A small-molecule ligand and the protein it binds are described below.
Small molecule (SMILES): CC(=O)N[C@@H]1[C@@H](O)[C@H](O)[C@@H](CO)O[C@H]1O

Sequence of chain 1.A:
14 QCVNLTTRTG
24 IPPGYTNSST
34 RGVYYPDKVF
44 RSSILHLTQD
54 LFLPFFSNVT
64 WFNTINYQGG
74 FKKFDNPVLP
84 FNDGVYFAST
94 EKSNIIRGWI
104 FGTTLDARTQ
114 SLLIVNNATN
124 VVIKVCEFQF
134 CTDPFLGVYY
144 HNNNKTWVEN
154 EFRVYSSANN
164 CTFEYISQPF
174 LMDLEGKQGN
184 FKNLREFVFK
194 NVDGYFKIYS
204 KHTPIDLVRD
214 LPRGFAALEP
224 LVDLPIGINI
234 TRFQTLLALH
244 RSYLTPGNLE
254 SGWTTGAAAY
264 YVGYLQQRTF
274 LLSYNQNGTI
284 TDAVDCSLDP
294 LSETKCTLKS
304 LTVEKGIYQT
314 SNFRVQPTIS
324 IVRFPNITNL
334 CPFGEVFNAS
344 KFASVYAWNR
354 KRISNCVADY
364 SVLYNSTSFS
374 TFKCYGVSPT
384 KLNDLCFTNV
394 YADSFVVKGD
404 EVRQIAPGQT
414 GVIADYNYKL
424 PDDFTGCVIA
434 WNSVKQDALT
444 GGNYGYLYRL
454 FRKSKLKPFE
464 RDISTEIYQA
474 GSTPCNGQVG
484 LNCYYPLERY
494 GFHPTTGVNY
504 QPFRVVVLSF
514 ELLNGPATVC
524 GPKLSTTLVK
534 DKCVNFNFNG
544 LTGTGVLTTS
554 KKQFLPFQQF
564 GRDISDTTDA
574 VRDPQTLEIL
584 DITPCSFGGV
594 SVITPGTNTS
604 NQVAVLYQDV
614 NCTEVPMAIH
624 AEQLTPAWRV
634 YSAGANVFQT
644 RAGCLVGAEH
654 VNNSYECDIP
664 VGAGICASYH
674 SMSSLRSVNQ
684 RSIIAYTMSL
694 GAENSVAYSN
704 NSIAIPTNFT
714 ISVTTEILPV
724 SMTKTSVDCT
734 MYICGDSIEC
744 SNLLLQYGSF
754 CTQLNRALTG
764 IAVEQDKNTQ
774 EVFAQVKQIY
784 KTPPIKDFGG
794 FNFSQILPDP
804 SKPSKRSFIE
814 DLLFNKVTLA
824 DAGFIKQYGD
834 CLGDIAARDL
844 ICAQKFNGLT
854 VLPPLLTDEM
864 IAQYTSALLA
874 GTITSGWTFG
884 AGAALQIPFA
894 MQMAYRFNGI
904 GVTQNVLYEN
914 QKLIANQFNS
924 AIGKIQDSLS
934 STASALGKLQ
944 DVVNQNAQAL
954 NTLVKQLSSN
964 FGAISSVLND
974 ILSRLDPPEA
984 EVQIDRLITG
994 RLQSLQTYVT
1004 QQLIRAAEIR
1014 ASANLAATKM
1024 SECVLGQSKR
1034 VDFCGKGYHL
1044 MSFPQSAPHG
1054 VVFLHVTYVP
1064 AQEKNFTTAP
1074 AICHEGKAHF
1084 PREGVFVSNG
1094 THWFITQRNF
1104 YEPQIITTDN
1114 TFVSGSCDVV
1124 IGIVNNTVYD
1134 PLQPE

Binding-site contacts:
Ligand atom C4 contacts residue ASN655 of chain 1.A at 4.2 Å.
Ligand atom C1 contacts residue ASN655 of chain 1.A at 1.4 Å.
Ligand atom C3 contacts residue ASN655 of chain 1.A at 3.8 Å.
Ligand atom C2 contacts residue ASN655 of chain 1.A at 2.5 Å.
Ligand atom C5 contacts residue ASN655 of chain 1.A at 3.7 Å.
Ligand atom O5 contacts residue ASN655 of chain 1.A at 2.4 Å (h-bond).
Ligand atom O7 contacts residue ASN655 of chain 1.A at 3.9 Å.
Ligand atom C7 contacts residue ASN655 of chain 1.A at 3.3 Å.
Ligand atom N2 contacts residue ASN655 of chain 1.A at 2.9 Å (h-bond).
Ligand atom C8 contacts residue ASN655 of chain 1.A at 3.7 Å.